The protein below binds the small molecule below.
Small molecule (SMILES): O=C(O)CCC(=O)C(=O)O

Binding-site contacts:
Ligand atom O4 contacts residue VAL344 of chain 1.B at 3.8 Å.
Ligand atom O2 contacts residue GLN258 of chain 1.B at 3.0 Å (h-bond).
Ligand atom C5 contacts residue ARG188 of chain 1.B at 3.3 Å.
Ligand atom O1 contacts residue MN1 of chain 1.E at 3.9 Å.
Ligand atom C4 contacts residue VAL344 of chain 1.B at 4.0 Å (hydrophobic).
Ligand atom O2 contacts residue MN1 of chain 1.E at 2.0 Å.
Ligand atom C3 contacts residue TRP336 of chain 1.B at 4.2 Å (hydrophobic).
Ligand atom O3 contacts residue ARG188 of chain 1.B at 3.3 Å (salt-bridge).
Ligand atom O1 contacts residue TYR358 of chain 1.B at 4.0 Å.
Ligand atom C3 contacts residue LEU273 of chain 1.B at 4.1 Å (hydrophobic).
Ligand atom O5 contacts residue MN1 of chain 1.E at 2.2 Å.
Ligand atom O1 contacts residue GLN258 of chain 1.B at 3.5 Å (h-bond).
Ligand atom C5 contacts residue VAL344 of chain 1.B at 3.5 Å (hydrophobic).
Ligand atom C3 contacts residue MN1 of chain 1.E at 4.1 Å.
Ligand atom C1 contacts residue GLN258 of chain 1.B at 3.5 Å.
Ligand atom O4 contacts residue ARG188 of chain 1.B at 2.6 Å (salt-bridge).
Ligand atom C4 contacts residue LEU199 of chain 1.B at 4.2 Å (hydrophobic).
Ligand atom O2 contacts residue HIS202 of chain 1.B at 4.2 Å.
Ligand atom O3 contacts residue TYR358 of chain 1.B at 4.2 Å.
Ligand atom O3 contacts residue VAL344 of chain 1.B at 3.5 Å.
Ligand atom O2 contacts residue ASP204 of chain 1.B at 2.8 Å (salt-bridge).
Ligand atom C4 contacts residue TYR358 of chain 1.B at 3.4 Å (hydrophobic).
Ligand atom C1 contacts residue HIS342 of chain 1.B at 3.6 Å.
Ligand atom O5 contacts residue LEU199 of chain 1.B at 3.6 Å.
Ligand atom O3 contacts residue TRP260 of chain 1.B at 3.4 Å (h-bond).
Ligand atom C5 contacts residue TYR358 of chain 1.B at 3.3 Å (hydrophobic).
Ligand atom O1 contacts residue TRP336 of chain 1.B at 3.6 Å.
Ligand atom C3 contacts residue VAL344 of chain 1.B at 4.2 Å (hydrophobic).
Ligand atom C3 contacts residue HIS342 of chain 1.B at 3.8 Å.
Ligand atom C1 contacts residue MN1 of chain 1.E at 2.8 Å.
Ligand atom C2 contacts residue HIS342 of chain 1.B at 3.4 Å.
Ligand atom C1 contacts residue ASP204 of chain 1.B at 4.0 Å.
Ligand atom O3 contacts residue LEU273 of chain 1.B at 3.6 Å.
Ligand atom C1 contacts residue TRP336 of chain 1.B at 3.9 Å (hydrophobic).
Ligand atom C2 contacts residue MN1 of chain 1.E at 2.7 Å.
Ligand atom O4 contacts residue TYR358 of chain 1.B at 2.5 Å (h-bond).
Ligand atom O5 contacts residue HIS342 of chain 1.B at 3.1 Å (h-bond).
Ligand atom C2 contacts residue HIS202 of chain 1.B at 4.1 Å.
Ligand atom O2 contacts residue HIS342 of chain 1.B at 3.4 Å (h-bond).
Ligand atom O5 contacts residue HIS202 of chain 1.B at 3.0 Å (h-bond).

Sequence of chain 1.B:
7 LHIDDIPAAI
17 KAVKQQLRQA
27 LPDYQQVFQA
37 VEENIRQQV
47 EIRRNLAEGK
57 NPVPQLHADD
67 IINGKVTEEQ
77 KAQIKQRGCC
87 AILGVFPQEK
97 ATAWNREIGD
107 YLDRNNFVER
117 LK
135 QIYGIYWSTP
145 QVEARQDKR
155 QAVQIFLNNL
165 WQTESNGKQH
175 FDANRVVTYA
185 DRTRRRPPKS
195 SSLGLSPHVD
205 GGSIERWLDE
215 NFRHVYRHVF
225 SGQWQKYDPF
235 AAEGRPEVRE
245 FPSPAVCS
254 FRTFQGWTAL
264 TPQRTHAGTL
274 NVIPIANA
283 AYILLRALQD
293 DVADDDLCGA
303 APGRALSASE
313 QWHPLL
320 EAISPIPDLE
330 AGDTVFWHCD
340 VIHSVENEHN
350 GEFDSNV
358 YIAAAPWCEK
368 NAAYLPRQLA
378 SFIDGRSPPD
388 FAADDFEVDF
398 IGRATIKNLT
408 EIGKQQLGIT